Sequence of chain 20.E:
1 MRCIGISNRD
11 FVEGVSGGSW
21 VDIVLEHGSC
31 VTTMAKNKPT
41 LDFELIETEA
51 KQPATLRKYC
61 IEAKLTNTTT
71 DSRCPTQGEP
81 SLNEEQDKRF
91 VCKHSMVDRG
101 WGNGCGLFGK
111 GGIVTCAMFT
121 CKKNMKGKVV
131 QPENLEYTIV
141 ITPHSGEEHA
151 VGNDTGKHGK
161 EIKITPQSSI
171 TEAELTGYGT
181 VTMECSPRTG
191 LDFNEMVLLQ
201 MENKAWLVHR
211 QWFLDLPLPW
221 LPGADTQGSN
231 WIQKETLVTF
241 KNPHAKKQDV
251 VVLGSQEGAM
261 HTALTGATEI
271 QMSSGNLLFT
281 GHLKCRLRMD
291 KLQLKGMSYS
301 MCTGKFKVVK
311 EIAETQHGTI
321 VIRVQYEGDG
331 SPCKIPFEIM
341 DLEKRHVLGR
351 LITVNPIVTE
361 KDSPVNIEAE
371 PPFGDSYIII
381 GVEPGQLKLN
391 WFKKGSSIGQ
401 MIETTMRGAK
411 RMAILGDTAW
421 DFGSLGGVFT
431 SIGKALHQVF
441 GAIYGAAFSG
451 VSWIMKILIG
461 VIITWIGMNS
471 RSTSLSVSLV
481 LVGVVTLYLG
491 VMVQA

Binding-site contacts:
Ligand atom C2 contacts residue ASN67 of chain 20.E at 2.4 Å.
Ligand atom O7 contacts residue MET118 of chain 20.E at 3.5 Å.
Ligand atom C8 contacts residue PHE90 of chain 20.E at 4.4 Å (hydrophobic).
Ligand atom C8 contacts residue ASN67 of chain 20.E at 3.6 Å.
Ligand atom C3 contacts residue ASN67 of chain 20.E at 3.6 Å.
Ligand atom O3 contacts residue ASN67 of chain 20.E at 3.8 Å.
Ligand atom C1 contacts residue ASN67 of chain 20.E at 1.4 Å.
Ligand atom O7 contacts residue ASN67 of chain 20.E at 4.5 Å.
Ligand atom O7 contacts residue ARG89 of chain 20.E at 4.2 Å.
Ligand atom N2 contacts residue ASN67 of chain 20.E at 3.3 Å (h-bond).
Ligand atom C7 contacts residue ASN67 of chain 20.E at 3.8 Å.
Ligand atom C5 contacts residue ASN67 of chain 20.E at 3.7 Å.
Ligand atom C8 contacts residue MET118 of chain 20.E at 4.1 Å (hydrophobic).
Ligand atom C7 contacts residue MET118 of chain 20.E at 3.8 Å (hydrophobic).
Ligand atom C4 contacts residue ASN67 of chain 20.E at 4.2 Å.
Ligand atom O5 contacts residue ASN67 of chain 20.E at 2.4 Å (h-bond).

A small-molecule ligand and the protein it binds are described below.
Small molecule (SMILES): CC(=O)N[C@@H]1[C@@H](O)[C@H](O)[C@@H](CO)O[C@H]1O